Sequence of chain 55.A:
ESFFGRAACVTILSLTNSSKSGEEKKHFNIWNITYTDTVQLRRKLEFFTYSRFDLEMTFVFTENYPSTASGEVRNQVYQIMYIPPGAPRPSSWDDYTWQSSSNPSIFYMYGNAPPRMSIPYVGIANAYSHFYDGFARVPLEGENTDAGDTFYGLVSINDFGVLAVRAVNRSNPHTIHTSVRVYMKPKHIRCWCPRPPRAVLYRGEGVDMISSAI

Binding-site contacts:
Ligand atom NH2 contacts residue ASN101 of chain 55.A at 3.7 Å.
Ligand atom N contacts residue LYS234 of chain 54.C at 1.5 Å.
Ligand atom CZ contacts residue LEU87 of chain 55.A at 4.2 Å (hydrophobic).
Ligand atom NE contacts residue SER86 of chain 55.A at 3.6 Å.
Ligand atom CA contacts residue SER233 of chain 54.C at 3.6 Å.
Ligand atom CA contacts residue LYS234 of chain 54.C at 2.5 Å.
Ligand atom CB contacts residue SER233 of chain 54.C at 4.1 Å.
Ligand atom NH2 contacts residue SER86 of chain 55.A at 3.5 Å (h-bond).
Ligand atom NH2 contacts residue LYS97 of chain 55.A at 3.6 Å (salt-bridge).
Ligand atom CD2 contacts residue ILE84 of chain 55.A at 3.9 Å (hydrophobic).
Ligand atom NE contacts residue ASN101 of chain 55.A at 3.0 Å (h-bond).
Ligand atom NH1 contacts residue THR88 of chain 55.A at 3.8 Å.
Ligand atom O contacts residue LYS234 of chain 54.C at 3.4 Å.
Ligand atom NH1 contacts residue SER86 of chain 55.A at 3.4 Å (h-bond).
Ligand atom NH1 contacts residue LYS98 of chain 55.A at 3.7 Å.
Ligand atom CG contacts residue SER86 of chain 55.A at 4.2 Å.
Ligand atom N contacts residue LYS234 of chain 54.C at 3.6 Å.
Ligand atom O contacts residue THR88 of chain 55.A at 3.7 Å.
Ligand atom CZ contacts residue PHE100 of chain 55.A at 4.1 Å (hydrophobic).
Ligand atom CZ contacts residue SER86 of chain 55.A at 3.2 Å.
Ligand atom N contacts residue SER86 of chain 55.A at 4.0 Å.
Ligand atom O contacts residue SER86 of chain 55.A at 2.8 Å (h-bond).
Ligand atom NH2 contacts residue LYS98 of chain 55.A at 2.7 Å (salt-bridge).
Ligand atom CZ contacts residue LYS98 of chain 55.A at 3.7 Å.
Ligand atom NH1 contacts residue LEU87 of chain 55.A at 3.9 Å.
Ligand atom NH2 contacts residue LEU87 of chain 55.A at 3.9 Å.
Ligand atom O contacts residue LYS98 of chain 55.A at 3.8 Å.
Ligand atom CD1 contacts residue ILE84 of chain 55.A at 4.0 Å (hydrophobic).
Ligand atom C contacts residue THR88 of chain 55.A at 4.2 Å.
Ligand atom C contacts residue LYS234 of chain 54.C at 3.0 Å.
Ligand atom NH2 contacts residue PHE100 of chain 55.A at 2.8 Å (h-bond).
Ligand atom CD contacts residue SER86 of chain 55.A at 3.5 Å.
Ligand atom CB contacts residue SER86 of chain 55.A at 3.9 Å.
Ligand atom CB contacts residue LYS234 of chain 54.C at 3.9 Å.
Ligand atom N contacts residue SER233 of chain 54.C at 3.0 Å (h-bond).
Ligand atom C contacts residue LYS98 of chain 55.A at 3.7 Å.
Ligand atom CA contacts residue SER86 of chain 55.A at 4.0 Å.
Ligand atom CZ contacts residue ASN101 of chain 55.A at 3.7 Å.
Ligand atom CD contacts residue ASN101 of chain 55.A at 3.2 Å.
Ligand atom C contacts residue SER86 of chain 55.A at 3.6 Å.

Sequence of chain 54.C:
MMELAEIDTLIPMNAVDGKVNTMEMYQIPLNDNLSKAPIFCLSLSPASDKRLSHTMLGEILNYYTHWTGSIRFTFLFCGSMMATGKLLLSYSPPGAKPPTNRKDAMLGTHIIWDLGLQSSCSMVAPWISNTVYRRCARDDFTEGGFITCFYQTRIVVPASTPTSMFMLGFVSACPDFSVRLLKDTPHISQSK

The protein below binds the small molecule below.
Small molecule (SMILES): CC[C@H](C)[C@H](NC(=O)[C@@H](N)CC(C)C)C(=O)NCC(=O)N[C@@H](CCCN=C(N)N)C(=O)N[C@H](C=O)[C@@H](C)O